Binding-site contacts:
Ligand atom C14 contacts residue ALA308 of chain 1.A at 3.6 Å (hydrophobic).
Ligand atom N32 contacts residue ASN116 of chain 2.A at 3.9 Å.
Ligand atom C1 contacts residue LEU309 of chain 1.A at 3.8 Å (hydrophobic).
Ligand atom N3 contacts residue LEU309 of chain 1.A at 3.5 Å.
Ligand atom C33 contacts residue TYR121 of chain 2.A at 3.4 Å (hydrophobic).
Ligand atom C5 contacts residue LEU309 of chain 1.A at 3.4 Å (hydrophobic).
Ligand atom C6 contacts residue LEU309 of chain 1.A at 3.6 Å (hydrophobic).
Ligand atom C16 contacts residue PHE305 of chain 1.A at 3.7 Å (hydrophobic).
Ligand atom N2 contacts residue ALA308 of chain 1.A at 3.6 Å.
Ligand atom F18 contacts residue PRO300 of chain 1.A at 3.4 Å.
Ligand atom O23 contacts residue HIS113 of chain 2.A at 3.6 Å.
Ligand atom C28 contacts residue TYR109 of chain 2.A at 3.4 Å (hydrophobic).
Ligand atom C33 contacts residue TYR109 of chain 2.A at 3.4 Å (hydrophobic).
Ligand atom C4 contacts residue LEU309 of chain 1.A at 3.9 Å (hydrophobic).
Ligand atom N32 contacts residue TYR121 of chain 2.A at 3.8 Å.
Ligand atom C27 contacts residue PRO156 of chain 2.A at 3.8 Å (hydrophobic).
Ligand atom C31 contacts residue TYR109 of chain 2.A at 3.6 Å (hydrophobic).
Ligand atom C22 contacts residue PHE103 of chain 2.A at 3.5 Å (hydrophobic).
Ligand atom C9 contacts residue PHE103 of chain 2.A at 3.6 Å (hydrophobic).
Ligand atom C30 contacts residue HIS296 of chain 2.A at 3.9 Å.
Ligand atom C15 contacts residue PRO300 of chain 1.A at 3.8 Å (hydrophobic).
Ligand atom C12 contacts residue ALA308 of chain 1.A at 3.9 Å (hydrophobic).
Ligand atom O29 contacts residue PRO156 of chain 2.A at 3.8 Å.
Ligand atom C33 contacts residue PRO156 of chain 2.A at 3.9 Å (hydrophobic).
Ligand atom CL1 contacts residue ASN304 of chain 1.A at 3.7 Å.
Ligand atom C4 contacts residue PHE305 of chain 1.A at 4.0 Å (hydrophobic).
Ligand atom C21 contacts residue PHE103 of chain 2.A at 3.6 Å (hydrophobic).
Ligand atom C34 contacts residue HIS113 of chain 2.A at 3.9 Å.
Ligand atom C10 contacts residue LEU309 of chain 1.A at 3.9 Å (hydrophobic).
Ligand atom N2 contacts residue LEU309 of chain 1.A at 4.0 Å.
Ligand atom C1 contacts residue ALA308 of chain 1.A at 3.4 Å (hydrophobic).
Ligand atom C17 contacts residue PHE305 of chain 1.A at 3.8 Å (hydrophobic).
Ligand atom C30 contacts residue TYR109 of chain 2.A at 3.7 Å (hydrophobic).
Ligand atom N11 contacts residue PHE305 of chain 1.A at 3.4 Å.
Ligand atom C30 contacts residue TYR121 of chain 2.A at 4.0 Å (hydrophobic).
Ligand atom CL1 contacts residue ALA308 of chain 1.A at 3.4 Å.
Ligand atom C34 contacts residue ILE117 of chain 2.A at 3.2 Å (hydrophobic).
Ligand atom O20 contacts residue PHE103 of chain 2.A at 3.5 Å.
Ligand atom C34 contacts residue ASN116 of chain 2.A at 3.2 Å.
Ligand atom N32 contacts residue TYR109 of chain 2.A at 4.0 Å.

The protein below binds the small molecule below.
Small molecule (SMILES): CN(C)C/C=C/C(=O)Nc1cc2c(Nc3ccc(F)c(Cl)c3)ncnc2cc1O[C@H]1CCOC1

Sequence of chain 1.A:
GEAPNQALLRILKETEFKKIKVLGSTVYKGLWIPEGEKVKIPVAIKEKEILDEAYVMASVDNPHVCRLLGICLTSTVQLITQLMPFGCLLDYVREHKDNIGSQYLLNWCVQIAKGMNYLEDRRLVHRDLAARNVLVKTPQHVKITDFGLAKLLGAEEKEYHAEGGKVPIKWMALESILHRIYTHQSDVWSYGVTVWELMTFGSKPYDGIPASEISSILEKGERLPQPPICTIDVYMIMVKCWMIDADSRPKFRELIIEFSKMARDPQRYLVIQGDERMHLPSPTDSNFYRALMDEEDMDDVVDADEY

Sequence of chain 2.A:
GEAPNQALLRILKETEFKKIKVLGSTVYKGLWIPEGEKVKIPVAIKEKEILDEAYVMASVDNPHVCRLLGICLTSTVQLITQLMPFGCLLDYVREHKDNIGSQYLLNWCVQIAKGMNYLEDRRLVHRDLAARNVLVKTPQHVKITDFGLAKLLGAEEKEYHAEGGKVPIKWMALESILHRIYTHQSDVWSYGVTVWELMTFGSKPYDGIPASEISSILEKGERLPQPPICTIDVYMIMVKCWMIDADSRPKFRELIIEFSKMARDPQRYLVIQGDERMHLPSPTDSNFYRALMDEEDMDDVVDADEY